Sequence of chain 1.A:
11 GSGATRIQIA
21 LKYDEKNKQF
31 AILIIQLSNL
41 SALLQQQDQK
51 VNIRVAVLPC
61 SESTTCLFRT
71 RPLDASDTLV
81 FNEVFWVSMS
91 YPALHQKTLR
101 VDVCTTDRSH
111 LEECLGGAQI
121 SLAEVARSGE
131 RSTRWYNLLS

Binding-site contacts:
Ligand atom C0N contacts residue ARG131 of chain 1.A at 4.2 Å.
Ligand atom C0G contacts residue ASN82 of chain 1.A at 4.0 Å.
Ligand atom P1 contacts residue ARG131 of chain 1.A at 3.8 Å.
Ligand atom C0N contacts residue VAL84 of chain 1.A at 4.3 Å (hydrophobic).
Ligand atom P3 contacts residue ASN82 of chain 1.A at 4.1 Å.
Ligand atom C0L contacts residue LEU33 of chain 1.A at 4.3 Å (hydrophobic).
Ligand atom O0M contacts residue ARG131 of chain 1.A at 3.3 Å (salt-bridge).
Ligand atom C0Q contacts residue ARG131 of chain 1.A at 4.3 Å.
Ligand atom O0H contacts residue ASN82 of chain 1.A at 4.0 Å.
Ligand atom C0Q contacts residue ALA31 of chain 1.A at 4.0 Å (hydrophobic).
Ligand atom C0B contacts residue ARG131 of chain 1.A at 4.4 Å.
Ligand atom C0Q contacts residue LYS22 of chain 1.A at 4.2 Å.
Ligand atom O11 contacts residue ASN82 of chain 1.A at 4.5 Å.
Ligand atom C0E contacts residue LEU33 of chain 1.A at 4.5 Å (hydrophobic).
Ligand atom C0L contacts residue ARG131 of chain 1.A at 3.7 Å.
Ligand atom O11 contacts residue ILE35 of chain 1.A at 3.6 Å.
Ligand atom C0P contacts residue ARG131 of chain 1.A at 3.4 Å.
Ligand atom OP3 contacts residue ARG131 of chain 1.A at 3.2 Å (salt-bridge).
Ligand atom O10 contacts residue ASN82 of chain 1.A at 3.2 Å (h-bond).
Ligand atom O11 contacts residue GLN36 of chain 1.A at 4.0 Å.
Ligand atom C0B contacts residue LEU33 of chain 1.A at 4.0 Å (hydrophobic).
Ligand atom OP1 contacts residue ARG131 of chain 1.A at 4.2 Å.
Ligand atom O1 contacts residue ARG131 of chain 1.A at 3.5 Å (salt-bridge).
Ligand atom C2 contacts residue ASN82 of chain 1.A at 4.2 Å.
Ligand atom O0F contacts residue LEU33 of chain 1.A at 3.6 Å.
Ligand atom C3 contacts residue ASN82 of chain 1.A at 4.5 Å.
Ligand atom C0C contacts residue LEU33 of chain 1.A at 4.0 Å (hydrophobic).
Ligand atom O10 contacts residue VAL80 of chain 1.A at 3.9 Å.
Ligand atom C0P contacts residue LYS22 of chain 1.A at 4.4 Å.
Ligand atom O3 contacts residue ASN82 of chain 1.A at 4.1 Å.
Ligand atom O2 contacts residue ASN82 of chain 1.A at 3.6 Å.
Ligand atom C0Q contacts residue LEU33 of chain 1.A at 4.0 Å (hydrophobic).

The small molecule below binds the protein below.
Small molecule (SMILES): CCCC(=O)OC[C@H](CO[P](=O)(O)OC1[C@H](O)[C@H](OP(=O)(O)O)C(OP(=O)(O)O)[C@H](OP(=O)(O)O)[C@H]1O)O[C@H](O)CCC